Sequence of chain 1.F:
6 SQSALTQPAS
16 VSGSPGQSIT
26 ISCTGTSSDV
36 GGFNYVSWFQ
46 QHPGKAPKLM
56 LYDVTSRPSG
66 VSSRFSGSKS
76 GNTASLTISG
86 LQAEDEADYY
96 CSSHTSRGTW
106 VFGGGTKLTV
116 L

Sequence of chain 1.D:
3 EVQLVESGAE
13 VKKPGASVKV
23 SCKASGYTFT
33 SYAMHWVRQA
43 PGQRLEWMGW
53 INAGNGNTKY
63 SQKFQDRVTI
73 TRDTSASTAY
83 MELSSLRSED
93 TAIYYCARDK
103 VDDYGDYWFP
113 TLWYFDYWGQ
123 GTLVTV

The protein below binds the small molecule below.
Small molecule (SMILES): O=S(=O)(O)CC(O)CNC1CCCCC1

Binding-site contacts:
Ligand atom CAF contacts residue GLY109 of chain 1.F at 3.8 Å.
Ligand atom CAF contacts residue ASP93 of chain 1.F at 4.3 Å.
Ligand atom SAO contacts residue GLN45 of chain 1.D at 3.8 Å.
Ligand atom CAH contacts residue ARG46 of chain 1.D at 4.4 Å.
Ligand atom CAK contacts residue GLN45 of chain 1.D at 3.6 Å.
Ligand atom CAF contacts residue GLY110 of chain 1.F at 4.1 Å.
Ligand atom CAE contacts residue GLY110 of chain 1.F at 4.0 Å.
Ligand atom OAB contacts residue GLN45 of chain 1.D at 2.8 Å (h-bond).
Ligand atom CAJ contacts residue GLY44 of chain 1.D at 4.0 Å.
Ligand atom OAC contacts residue GLY44 of chain 1.D at 2.7 Å (h-bond).
Ligand atom CAI contacts residue ALA14 of chain 1.F at 3.9 Å (hydrophobic).
Ligand atom CAM contacts residue GLN45 of chain 1.D at 3.8 Å.
Ligand atom CAE contacts residue TYR95 of chain 1.F at 4.3 Å (hydrophobic).
Ligand atom CAF contacts residue TYR95 of chain 1.F at 3.3 Å (hydrophobic).
Ligand atom CAN contacts residue GLY109 of chain 1.F at 3.6 Å.
Ligand atom CAE contacts residue LYS112 of chain 1.F at 4.1 Å.
Ligand atom CAG contacts residue GLY110 of chain 1.F at 3.5 Å.
Ligand atom CAF contacts residue GLN45 of chain 1.D at 4.5 Å.
Ligand atom CAH contacts residue GLN45 of chain 1.D at 4.1 Å.
Ligand atom CAG contacts residue ALA14 of chain 1.F at 3.4 Å (hydrophobic).
Ligand atom OAA contacts residue GLN45 of chain 1.D at 4.2 Å.
Ligand atom CAE contacts residue ASP93 of chain 1.F at 3.4 Å.
Ligand atom CAH contacts residue GLY44 of chain 1.D at 3.3 Å.
Ligand atom CAH contacts residue TYR95 of chain 1.F at 4.3 Å (hydrophobic).
Ligand atom CAH contacts residue GLY109 of chain 1.F at 3.9 Å.
Ligand atom CAG contacts residue GLY109 of chain 1.F at 4.4 Å.
Ligand atom CAI contacts residue GLY110 of chain 1.F at 4.3 Å.
Ligand atom CAM contacts residue GLY44 of chain 1.D at 3.9 Å.
Ligand atom CAE contacts residue THR111 of chain 1.F at 4.2 Å.
Ligand atom NAL contacts residue GLY44 of chain 1.D at 3.4 Å (h-bond).
Ligand atom OAC contacts residue GLN45 of chain 1.D at 2.9 Å (h-bond).
Ligand atom CAG contacts residue LYS112 of chain 1.F at 3.8 Å.
Ligand atom CAN contacts residue GLY44 of chain 1.D at 4.1 Å.
Ligand atom CAG contacts residue THR111 of chain 1.F at 3.9 Å.